Sequence of chain 1.D:
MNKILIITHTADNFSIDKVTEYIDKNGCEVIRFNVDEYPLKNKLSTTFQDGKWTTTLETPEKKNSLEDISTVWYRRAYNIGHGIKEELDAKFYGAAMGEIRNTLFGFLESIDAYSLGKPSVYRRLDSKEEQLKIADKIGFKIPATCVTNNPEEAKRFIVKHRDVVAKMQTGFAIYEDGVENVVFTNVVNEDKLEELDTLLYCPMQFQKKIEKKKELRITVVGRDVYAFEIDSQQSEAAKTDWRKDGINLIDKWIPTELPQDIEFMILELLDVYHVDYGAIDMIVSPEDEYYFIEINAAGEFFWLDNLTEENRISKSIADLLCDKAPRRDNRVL

Binding-site contacts:
Ligand atom O contacts residue ASN201 of chain 1.A at 3.1 Å.
Ligand atom CE2 contacts residue MET224 of chain 1.A at 3.5 Å (hydrophobic).
Ligand atom O contacts residue ASP109 of chain 1.D at 2.6 Å (salt-bridge).
Ligand atom CD2 contacts residue ASN201 of chain 1.A at 3.3 Å.
Ligand atom CA contacts residue GLU200 of chain 1.A at 3.2 Å.
Ligand atom CD2 contacts residue MET188 of chain 1.A at 3.5 Å (hydrophobic).
Ligand atom CE1 contacts residue PHE192 of chain 1.A at 3.5 Å (hydrophobic).
Ligand atom N contacts residue LEU108 of chain 1.D at 3.5 Å.
Ligand atom CD1 contacts residue GLU215 of chain 1.A at 3.1 Å.
Ligand atom CA contacts residue VAL202 of chain 1.A at 3.5 Å (hydrophobic).
Ligand atom CG contacts residue MET188 of chain 1.A at 3.4 Å (hydrophobic).
Ligand atom CE2 contacts residue PHE226 of chain 1.A at 3.5 Å (hydrophobic).
Ligand atom O contacts residue VAL203 of chain 1.A at 3.3 Å.
Ligand atom O contacts residue VAL202 of chain 1.A at 3.3 Å.
Ligand atom CE1 contacts residue LYS212 of chain 1.A at 3.5 Å.
Ligand atom O contacts residue PHE204 of chain 1.A at 3.4 Å.
Ligand atom OE1 contacts residue PHE112 of chain 1.D at 3.3 Å.
Ligand atom CD contacts residue PHE112 of chain 1.D at 3.5 Å (hydrophobic).
Ligand atom N contacts residue THR218 of chain 1.A at 3.4 Å (h-bond).
Ligand atom CB contacts residue PHE112 of chain 1.D at 3.6 Å (hydrophobic).
Ligand atom CB contacts residue LEU219 of chain 1.A at 3.6 Å (hydrophobic).
Ligand atom N contacts residue ASP109 of chain 1.D at 2.9 Å (salt-bridge).
Ligand atom O contacts residue PHE204 of chain 1.A at 3.4 Å (h-bond).
Ligand atom CA contacts residue ASP109 of chain 1.D at 3.3 Å.
Ligand atom CD contacts residue TYR221 of chain 1.A at 3.2 Å (hydrophobic).
Ligand atom O contacts residue LEU108 of chain 1.D at 3.4 Å.
Ligand atom N contacts residue GLU200 of chain 1.A at 2.8 Å (salt-bridge).
Ligand atom N contacts residue VAL202 of chain 1.A at 2.8 Å (h-bond).
Ligand atom OE1 contacts residue VAL199 of chain 1.A at 3.1 Å.
Ligand atom CE1 contacts residue GLU215 of chain 1.A at 3.6 Å.
Ligand atom CG contacts residue GLU107 of chain 1.D at 3.2 Å.
Ligand atom NE2 contacts residue VAL199 of chain 1.A at 3.3 Å.
Ligand atom CD2 contacts residue MET224 of chain 1.A at 3.5 Å (hydrophobic).
Ligand atom CD contacts residue VAL199 of chain 1.A at 3.2 Å (hydrophobic).
Ligand atom CZ contacts residue ALA186 of chain 1.A at 3.6 Å (hydrophobic).
Ligand atom O contacts residue VAL202 of chain 1.A at 3.1 Å (h-bond).
Ligand atom O contacts residue THR218 of chain 1.A at 3.4 Å.
Ligand atom N contacts residue GLU107 of chain 1.D at 2.4 Å (salt-bridge).
Ligand atom OE1 contacts residue GLU200 of chain 1.A at 3.1 Å (salt-bridge).
Ligand atom CA contacts residue THR218 of chain 1.A at 3.4 Å.

This small molecule binds to this protein.
Small molecule (SMILES): CC(C)C[C@H](NC(=O)[C@H](Cc1ccccc1)NC(=O)[C@H](C)NC(=O)[C@H](C)NC(=O)[C@H](Cc1ccccc1)NC(=O)[C@H](Cc1ccccc1)NC(=O)[C@@H]1CCCN1C(=O)[C@H](CCC(=O)O)NC(=O)[C@@H](N)CCCCN)C(=O)N[C@@H](CCC(=O)O)C(=O)N[C@@H](CCCCN)C(=O)N[C@H](C=O)CCC(N)=O

Sequence of chain 1.A:
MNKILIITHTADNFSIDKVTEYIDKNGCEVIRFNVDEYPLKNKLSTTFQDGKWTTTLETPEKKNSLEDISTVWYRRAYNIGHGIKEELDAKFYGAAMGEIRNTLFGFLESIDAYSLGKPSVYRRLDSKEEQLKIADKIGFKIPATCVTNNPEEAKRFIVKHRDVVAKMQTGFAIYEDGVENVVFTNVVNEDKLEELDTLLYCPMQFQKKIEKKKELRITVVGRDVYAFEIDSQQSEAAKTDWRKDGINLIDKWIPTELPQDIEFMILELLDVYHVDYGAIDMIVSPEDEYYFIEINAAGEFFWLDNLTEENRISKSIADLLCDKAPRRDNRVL